Binding-site contacts:
Ligand atom C8 contacts residue ARG115 of chain 1.B at 4.0 Å.
Ligand atom C4 contacts residue ASN118 of chain 1.B at 4.2 Å.
Ligand atom C5 contacts residue ASN118 of chain 1.B at 3.7 Å.
Ligand atom C2 contacts residue ARG115 of chain 1.B at 4.0 Å.
Ligand atom O5 contacts residue ASN118 of chain 1.B at 2.4 Å (h-bond).
Ligand atom C3 contacts residue ARG115 of chain 1.B at 3.5 Å.
Ligand atom O3 contacts residue ARG115 of chain 1.B at 3.2 Å (salt-bridge).
Ligand atom N2 contacts residue ASN118 of chain 1.B at 2.9 Å (h-bond).
Ligand atom N2 contacts residue ARG115 of chain 1.B at 3.4 Å (salt-bridge).
Ligand atom C8 contacts residue PRO117 of chain 1.B at 3.9 Å (hydrophobic).
Ligand atom C3 contacts residue ASN118 of chain 1.B at 3.8 Å.
Ligand atom C7 contacts residue ASN118 of chain 1.B at 3.4 Å.
Ligand atom C8 contacts residue ILE116 of chain 1.B at 3.2 Å (hydrophobic).
Ligand atom C1 contacts residue ASN118 of chain 1.B at 1.4 Å.
Ligand atom C2 contacts residue ASN118 of chain 1.B at 2.4 Å.
Ligand atom O7 contacts residue ASN118 of chain 1.B at 3.8 Å.
Ligand atom C7 contacts residue ARG115 of chain 1.B at 4.0 Å.
Ligand atom C8 contacts residue ASN118 of chain 1.B at 4.3 Å.

The protein below binds the small molecule below.
Small molecule (SMILES): CC(=O)N[C@@H]1[C@@H](O)[C@H](O)[C@@H](CO)O[C@H]1O

Sequence of chain 1.B:
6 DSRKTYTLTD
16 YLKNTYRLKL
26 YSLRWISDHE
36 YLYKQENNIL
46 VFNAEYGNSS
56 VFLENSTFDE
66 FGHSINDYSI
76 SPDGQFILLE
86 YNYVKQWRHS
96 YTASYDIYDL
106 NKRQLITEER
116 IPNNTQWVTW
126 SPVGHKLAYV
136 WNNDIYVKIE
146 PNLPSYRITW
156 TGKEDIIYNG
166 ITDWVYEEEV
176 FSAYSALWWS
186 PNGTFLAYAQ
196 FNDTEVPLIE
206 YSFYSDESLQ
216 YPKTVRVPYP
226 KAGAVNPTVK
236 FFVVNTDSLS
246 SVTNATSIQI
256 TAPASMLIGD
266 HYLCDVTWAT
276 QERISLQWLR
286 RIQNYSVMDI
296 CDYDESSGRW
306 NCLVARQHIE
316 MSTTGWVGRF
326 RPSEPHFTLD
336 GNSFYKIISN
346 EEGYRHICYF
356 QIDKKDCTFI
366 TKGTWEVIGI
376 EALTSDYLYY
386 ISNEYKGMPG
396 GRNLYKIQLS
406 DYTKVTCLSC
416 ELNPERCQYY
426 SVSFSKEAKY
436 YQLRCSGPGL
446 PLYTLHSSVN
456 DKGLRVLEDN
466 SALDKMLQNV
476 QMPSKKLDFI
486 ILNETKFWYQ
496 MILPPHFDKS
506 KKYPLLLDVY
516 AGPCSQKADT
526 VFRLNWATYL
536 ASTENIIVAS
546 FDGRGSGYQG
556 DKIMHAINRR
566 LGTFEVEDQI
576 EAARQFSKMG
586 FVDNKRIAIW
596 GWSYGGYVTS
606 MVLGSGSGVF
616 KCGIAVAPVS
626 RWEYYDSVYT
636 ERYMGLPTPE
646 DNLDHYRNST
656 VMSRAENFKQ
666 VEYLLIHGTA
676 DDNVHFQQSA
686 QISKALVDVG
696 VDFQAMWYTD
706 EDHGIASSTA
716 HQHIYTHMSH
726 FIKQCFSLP